A protein and the small-molecule ligand that binds it are described below.
Small molecule (SMILES): CC(C)CCC[C@@H](C)[C@H]1CC[C@H]2[C@@H]3CC=C4C[C@@H](O)CC[C@]4(C)[C@H]3CC[C@]12C

Binding-site contacts:
Ligand atom C26 contacts residue ILE249 of chain 1.A at 3.7 Å (hydrophobic).
Ligand atom C12 contacts residue THR241 of chain 1.A at 4.4 Å.
Ligand atom C2 contacts residue ARG240 of chain 1.A at 4.2 Å.
Ligand atom C27 contacts residue ILE249 of chain 1.A at 3.8 Å (hydrophobic).
Ligand atom C3 contacts residue ARG240 of chain 1.A at 3.8 Å.
Ligand atom C16 contacts residue ILE244 of chain 1.A at 4.1 Å (hydrophobic).
Ligand atom O1 contacts residue ARG240 of chain 1.A at 3.1 Å (salt-bridge).
Ligand atom C4 contacts residue ARG240 of chain 1.A at 3.5 Å.
Ligand atom C27 contacts residue SER245 of chain 1.A at 3.7 Å.
Ligand atom C19 contacts residue THR241 of chain 1.A at 3.5 Å.
Ligand atom C25 contacts residue ILE249 of chain 1.A at 4.5 Å (hydrophobic).
Ligand atom C11 contacts residue THR241 of chain 1.A at 3.7 Å.
Ligand atom C18 contacts residue THR241 of chain 1.A at 3.7 Å.
Ligand atom C15 contacts residue ILE244 of chain 1.A at 3.9 Å (hydrophobic).
Ligand atom C19 contacts residue ARG240 of chain 1.A at 4.1 Å.
Ligand atom C18 contacts residue ILE244 of chain 1.A at 4.4 Å (hydrophobic).

Sequence of chain 1.A:
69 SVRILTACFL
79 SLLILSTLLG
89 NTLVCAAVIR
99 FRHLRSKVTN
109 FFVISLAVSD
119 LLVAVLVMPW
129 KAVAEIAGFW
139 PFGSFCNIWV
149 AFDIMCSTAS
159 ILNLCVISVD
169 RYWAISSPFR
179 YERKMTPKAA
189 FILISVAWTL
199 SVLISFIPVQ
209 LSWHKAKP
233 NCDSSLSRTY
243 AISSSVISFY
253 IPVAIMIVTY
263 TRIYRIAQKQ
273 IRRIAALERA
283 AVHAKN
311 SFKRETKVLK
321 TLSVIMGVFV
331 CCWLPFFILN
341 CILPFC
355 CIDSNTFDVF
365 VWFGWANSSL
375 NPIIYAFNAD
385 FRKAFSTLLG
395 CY